This small molecule binds to this protein.
Small molecule (SMILES): Cn1nc(S(N)(=O)=O)s/c1=N\S(=O)(=O)c1ccc(C(C)(C)C)cc1

Sequence of chain 1.F:
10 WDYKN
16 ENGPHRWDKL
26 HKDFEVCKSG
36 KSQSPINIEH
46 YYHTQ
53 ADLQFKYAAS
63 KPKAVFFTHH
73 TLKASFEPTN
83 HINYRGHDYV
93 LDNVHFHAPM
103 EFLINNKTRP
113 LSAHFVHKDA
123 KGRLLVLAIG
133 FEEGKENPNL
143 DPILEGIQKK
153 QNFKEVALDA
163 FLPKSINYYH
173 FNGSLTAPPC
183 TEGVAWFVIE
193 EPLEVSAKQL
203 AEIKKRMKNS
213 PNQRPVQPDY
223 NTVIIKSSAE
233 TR

Binding-site contacts:
Ligand atom CAE contacts residue HIS97 of chain 1.F at 3.4 Å.
Ligand atom NAI contacts residue HIS97 of chain 1.F at 3.0 Å (h-bond).
Ligand atom OAG contacts residue HIS97 of chain 1.F at 2.8 Å (h-bond).
Ligand atom NAK contacts residue LYS75 of chain 1.F at 4.1 Å.
Ligand atom SAF contacts residue HIS116 of chain 1.F at 3.8 Å.
Ligand atom OAM contacts residue ASN95 of chain 1.F at 3.4 Å (h-bond).
Ligand atom OAG contacts residue TRP188 of chain 1.F at 4.0 Å.
Ligand atom OAG contacts residue ZN1 of chain 1.U at 3.3 Å.
Ligand atom CAJ contacts residue PRO180 of chain 1.F at 4.0 Å (hydrophobic).
Ligand atom SAF contacts residue THR178 of chain 1.F at 3.4 Å (h-bond).
Ligand atom NAI contacts residue GLU103 of chain 1.F at 3.8 Å.
Ligand atom CAX contacts residue LEU126 of chain 1.F at 3.4 Å (hydrophobic).
Ligand atom OAO contacts residue ASN95 of chain 1.F at 2.7 Å (h-bond).
Ligand atom NAI contacts residue THR178 of chain 1.F at 2.3 Å (h-bond).
Ligand atom OAO contacts residue HIS97 of chain 1.F at 4.0 Å.
Ligand atom SAF contacts residue HIS97 of chain 1.F at 3.2 Å (h-bond).
Ligand atom OAG contacts residue VAL128 of chain 1.F at 3.2 Å.
Ligand atom CAT contacts residue ASP94 of chain 1.F at 3.8 Å.
Ligand atom NAI contacts residue ZN1 of chain 1.U at 1.9 Å.
Ligand atom NAC contacts residue ALA179 of chain 1.F at 3.8 Å.
Ligand atom OAO contacts residue VAL118 of chain 1.F at 3.4 Å.
Ligand atom OAH contacts residue THR178 of chain 1.F at 2.7 Å (h-bond).
Ligand atom OAG contacts residue HIS116 of chain 1.F at 3.3 Å (h-bond).
Ligand atom CAE contacts residue ZN1 of chain 1.U at 4.1 Å.
Ligand atom OAM contacts residue LYS75 of chain 1.F at 3.5 Å (salt-bridge).
Ligand atom CAS contacts residue ASP94 of chain 1.F at 3.8 Å.
Ligand atom SAA contacts residue VAL118 of chain 1.F at 3.9 Å.
Ligand atom OAH contacts residue TRP188 of chain 1.F at 3.9 Å.
Ligand atom OAH contacts residue LEU177 of chain 1.F at 3.4 Å.
Ligand atom OAH contacts residue ALA179 of chain 1.F at 4.0 Å.
Ligand atom CAV contacts residue LYS120 of chain 1.F at 3.5 Å.
Ligand atom NAI contacts residue HIS116 of chain 1.F at 3.1 Å (h-bond).
Ligand atom CAJ contacts residue ALA179 of chain 1.F at 3.5 Å (hydrophobic).
Ligand atom SAF contacts residue ZN1 of chain 1.U at 3.1 Å.
Ligand atom CAV contacts residue LEU126 of chain 1.F at 3.9 Å (hydrophobic).
Ligand atom SAA contacts residue HIS97 of chain 1.F at 3.1 Å.
Ligand atom SAL contacts residue ASN95 of chain 1.F at 3.6 Å (h-bond).
Ligand atom CAT contacts residue ASN95 of chain 1.F at 4.1 Å.
Ligand atom NAI contacts residue HIS99 of chain 1.F at 3.0 Å (h-bond).
Ligand atom NAD contacts residue ALA179 of chain 1.F at 3.2 Å.